Binding-site contacts:
Ligand atom O6 contacts residue ASP126 of chain 1.H at 3.5 Å (salt-bridge).
Ligand atom O3A contacts residue GLY21 of chain 1.H at 3.3 Å.
Ligand atom C6 contacts residue LYS124 of chain 1.H at 3.6 Å.
Ligand atom PB contacts residue MG1 of chain 1.EA at 3.2 Å.
Ligand atom O2A contacts residue THR23 of chain 1.H at 3.5 Å (h-bond).
Ligand atom O1B contacts residue ASP17 of chain 1.H at 3.6 Å.
Ligand atom O1B contacts residue GLY19 of chain 1.H at 3.6 Å.
Ligand atom N3B contacts residue GLY19 of chain 1.H at 3.6 Å (h-bond).
Ligand atom C2 contacts residue ASP126 of chain 1.H at 3.5 Å.
Ligand atom O1G contacts residue SER18 of chain 1.H at 2.8 Å (h-bond).
Ligand atom PA contacts residue SER24 of chain 1.H at 3.6 Å.
Ligand atom O3G contacts residue MG1 of chain 1.EA at 2.0 Å.
Ligand atom N2 contacts residue ASP126 of chain 1.H at 2.8 Å (salt-bridge).
Ligand atom O6 contacts residue ALA154 of chain 1.H at 2.9 Å (h-bond).
Ligand atom O6 contacts residue SER153 of chain 1.H at 3.4 Å.
Ligand atom O2A contacts residue GLY21 of chain 1.H at 3.1 Å.
Ligand atom O1B contacts residue LYS22 of chain 1.H at 3.1 Å.
Ligand atom N1 contacts residue ASP126 of chain 1.H at 2.9 Å (salt-bridge).
Ligand atom O2' contacts residue PHE34 of chain 1.H at 3.5 Å.
Ligand atom N2 contacts residue LEU127 of chain 1.H at 3.5 Å.
Ligand atom O3G contacts residue THR41 of chain 1.H at 2.8 Å (h-bond).
Ligand atom O2B contacts residue THR23 of chain 1.H at 2.3 Å (h-bond).
Ligand atom O6 contacts residue LYS124 of chain 1.H at 3.3 Å (salt-bridge).
Ligand atom PA contacts residue GLY21 of chain 1.H at 3.6 Å.
Ligand atom O2G contacts residue LYS22 of chain 1.H at 3.0 Å.
Ligand atom O6 contacts residue ASN123 of chain 1.H at 3.4 Å (h-bond).
Ligand atom N3B contacts residue MG1 of chain 1.EA at 3.4 Å.
Ligand atom O2A contacts residue SER24 of chain 1.H at 2.6 Å (h-bond).
Ligand atom O2G contacts residue GLY67 of chain 1.H at 3.2 Å (h-bond).
Ligand atom O2G contacts residue SER18 of chain 1.H at 3.5 Å.
Ligand atom O2B contacts residue MG1 of chain 1.EA at 2.0 Å.
Ligand atom PG contacts residue MG1 of chain 1.EA at 3.3 Å.
Ligand atom C8 contacts residue GLY21 of chain 1.H at 3.5 Å.
Ligand atom N7 contacts residue ASN123 of chain 1.H at 3.0 Å (h-bond).
Ligand atom C2' contacts residue SER24 of chain 1.H at 3.6 Å.
Ligand atom O2' contacts residue SER36 of chain 1.H at 3.1 Å (h-bond).
Ligand atom C8 contacts residue SER24 of chain 1.H at 3.5 Å.
Ligand atom O1A contacts residue PHE38 of chain 1.H at 3.4 Å.
Ligand atom O2B contacts residue LYS22 of chain 1.H at 3.6 Å.
Ligand atom O1B contacts residue GLY21 of chain 1.H at 3.3 Å (h-bond).

The small molecule below binds the protein below.
Small molecule (SMILES): Nc1nc2c(ncn2[C@@H]2O[C@H](CO[P](=O)(O)O[P](=O)(O)NP(=O)(O)O)[C@@H](O)[C@H]2O)c(=O)[nH]1

Sequence of chain 1.H:
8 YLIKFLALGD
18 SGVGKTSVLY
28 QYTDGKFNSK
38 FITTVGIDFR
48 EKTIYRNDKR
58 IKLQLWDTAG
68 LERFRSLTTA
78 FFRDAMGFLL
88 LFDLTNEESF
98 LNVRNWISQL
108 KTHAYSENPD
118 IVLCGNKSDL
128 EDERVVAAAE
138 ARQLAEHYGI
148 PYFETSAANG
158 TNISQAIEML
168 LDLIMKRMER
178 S